The protein below binds the small molecule below.
Small molecule (SMILES): O=c1[nH]c(=O)n(COCCO)cc1Cc1ccccc1

Binding-site contacts:
Ligand atom CAS contacts residue ILE236 of chain 1.E at 3.6 Å (hydrophobic).
Ligand atom NAN contacts residue GLY132 of chain 1.E at 3.9 Å.
Ligand atom NAN contacts residue PHE202 of chain 1.E at 3.5 Å.
Ligand atom CAR contacts residue PHE202 of chain 1.E at 3.7 Å (hydrophobic).
Ligand atom OAB contacts residue MET238 of chain 1.E at 3.6 Å.
Ligand atom CD1 contacts residue LEU262 of chain 1.E at 3.9 Å (hydrophobic).
Ligand atom CAQ contacts residue SER131 of chain 1.E at 3.5 Å.
Ligand atom CE2 contacts residue TYR24 of chain 1.F at 3.5 Å (hydrophobic).
Ligand atom CAR contacts residue GLN206 of chain 1.E at 3.8 Å.
Ligand atom CAJ contacts residue HIS25 of chain 1.F at 3.5 Å.
Ligand atom CE1 contacts residue ILE270 of chain 1.E at 3.7 Å (hydrophobic).
Ligand atom CAS contacts residue GLN206 of chain 1.E at 3.5 Å.
Ligand atom CAM contacts residue PO41 of chain 1.P at 3.7 Å.
Ligand atom CZ contacts residue PHE202 of chain 1.E at 3.8 Å (hydrophobic).
Ligand atom CAR contacts residue ARG208 of chain 1.E at 3.7 Å.
Ligand atom NAN contacts residue ILE236 of chain 1.E at 3.7 Å.
Ligand atom NAT contacts residue THR130 of chain 1.E at 3.8 Å.
Ligand atom OAC contacts residue HIS25 of chain 1.F at 2.9 Å (h-bond).
Ligand atom CE2 contacts residue PHE202 of chain 1.E at 3.8 Å (hydrophobic).
Ligand atom CAI contacts residue THR130 of chain 1.E at 3.7 Å.
Ligand atom CAS contacts residue PHE202 of chain 1.E at 3.6 Å (hydrophobic).
Ligand atom CAL contacts residue SER131 of chain 1.E at 3.4 Å.
Ligand atom OAO contacts residue PO41 of chain 1.P at 3.6 Å.
Ligand atom CAQ contacts residue GLY132 of chain 1.E at 3.7 Å.
Ligand atom CD1 contacts residue ARG208 of chain 1.E at 3.3 Å.
Ligand atom OAA contacts residue GLY132 of chain 1.E at 3.6 Å.
Ligand atom CE1 contacts residue ARG208 of chain 1.E at 3.6 Å.
Ligand atom CAR contacts residue GLY132 of chain 1.E at 3.5 Å.
Ligand atom OAB contacts residue ILE236 of chain 1.E at 3.6 Å.
Ligand atom CZ contacts residue ILE270 of chain 1.E at 3.8 Å (hydrophobic).
Ligand atom OAB contacts residue GLU237 of chain 1.E at 3.3 Å.
Ligand atom OAB contacts residue GLN206 of chain 1.E at 2.9 Å (h-bond).
Ligand atom CD1 contacts residue ILE270 of chain 1.E at 3.8 Å (hydrophobic).
Ligand atom OAA contacts residue ARG208 of chain 1.E at 2.7 Å (salt-bridge).
Ligand atom CAJ contacts residue MET99 of chain 1.E at 3.5 Å (hydrophobic).
Ligand atom NAN contacts residue GLN206 of chain 1.E at 2.8 Å (h-bond).
Ligand atom CAI contacts residue SER131 of chain 1.E at 3.7 Å.
Ligand atom CAR contacts residue SER131 of chain 1.E at 3.8 Å.
Ligand atom OAA contacts residue GLN206 of chain 1.E at 3.8 Å.
Ligand atom CAM contacts residue THR130 of chain 1.E at 3.4 Å.

Sequence of chain 1.F:
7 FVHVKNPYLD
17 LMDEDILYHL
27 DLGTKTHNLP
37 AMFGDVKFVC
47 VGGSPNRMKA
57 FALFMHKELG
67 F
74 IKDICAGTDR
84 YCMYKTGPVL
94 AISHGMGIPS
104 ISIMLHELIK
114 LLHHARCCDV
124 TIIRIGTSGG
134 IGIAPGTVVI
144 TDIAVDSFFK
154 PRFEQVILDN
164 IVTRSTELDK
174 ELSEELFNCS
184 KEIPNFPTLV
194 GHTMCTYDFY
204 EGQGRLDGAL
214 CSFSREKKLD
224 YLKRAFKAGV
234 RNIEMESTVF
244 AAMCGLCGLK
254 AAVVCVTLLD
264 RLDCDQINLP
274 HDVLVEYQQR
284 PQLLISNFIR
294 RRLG

Sequence of chain 1.E:
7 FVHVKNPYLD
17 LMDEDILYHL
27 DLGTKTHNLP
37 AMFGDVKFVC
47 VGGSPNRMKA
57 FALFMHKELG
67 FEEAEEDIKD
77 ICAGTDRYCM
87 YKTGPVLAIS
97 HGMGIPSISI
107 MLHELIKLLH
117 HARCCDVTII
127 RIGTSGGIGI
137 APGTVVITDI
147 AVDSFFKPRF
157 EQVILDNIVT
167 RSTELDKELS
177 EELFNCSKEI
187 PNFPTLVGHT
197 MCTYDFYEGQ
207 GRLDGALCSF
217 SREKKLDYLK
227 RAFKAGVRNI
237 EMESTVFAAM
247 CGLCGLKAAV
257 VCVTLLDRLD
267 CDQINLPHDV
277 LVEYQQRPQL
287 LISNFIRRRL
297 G